This small molecule binds to this protein.
Small molecule (SMILES): C[C@@H](O)[C@@H](C)O

Binding-site contacts:
Ligand atom C1 contacts residue HIS218 of chain 7.A at 4.2 Å.
Ligand atom O6 contacts residue TRP88 of chain 7.C at 3.8 Å.
Ligand atom C2 contacts residue SER87 of chain 7.C at 4.3 Å.
Ligand atom C2 contacts residue HIS218 of chain 7.A at 4.1 Å.
Ligand atom C4 contacts residue HIS172 of chain 7.B at 4.2 Å.
Ligand atom O6 contacts residue HIS172 of chain 7.B at 4.0 Å.
Ligand atom C4 contacts residue GLU91 of chain 7.C at 3.4 Å.
Ligand atom O5 contacts residue HIS172 of chain 7.B at 4.2 Å.
Ligand atom C1 contacts residue ILE220 of chain 7.A at 4.4 Å (hydrophobic).
Ligand atom C3 contacts residue TRP88 of chain 7.C at 4.3 Å (hydrophobic).
Ligand atom O5 contacts residue HIS218 of chain 7.A at 3.0 Å (h-bond).
Ligand atom C3 contacts residue SER87 of chain 7.C at 4.1 Å.
Ligand atom C4 contacts residue TRP88 of chain 7.C at 3.6 Å (hydrophobic).
Ligand atom O5 contacts residue GLU91 of chain 7.C at 4.4 Å.
Ligand atom C4 contacts residue SER87 of chain 7.C at 3.8 Å.

Sequence of chain 7.B:
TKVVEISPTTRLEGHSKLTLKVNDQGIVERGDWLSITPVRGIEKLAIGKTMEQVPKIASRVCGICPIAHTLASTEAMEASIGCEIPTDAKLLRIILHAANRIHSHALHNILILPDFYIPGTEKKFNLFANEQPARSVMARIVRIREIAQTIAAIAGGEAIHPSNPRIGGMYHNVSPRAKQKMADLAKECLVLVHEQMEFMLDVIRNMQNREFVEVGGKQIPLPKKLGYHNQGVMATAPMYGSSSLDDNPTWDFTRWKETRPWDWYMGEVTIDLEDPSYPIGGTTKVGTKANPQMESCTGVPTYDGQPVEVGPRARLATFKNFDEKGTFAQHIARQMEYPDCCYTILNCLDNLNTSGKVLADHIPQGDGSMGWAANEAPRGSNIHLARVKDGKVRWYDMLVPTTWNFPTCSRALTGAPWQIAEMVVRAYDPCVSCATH

Sequence of chain 7.A:
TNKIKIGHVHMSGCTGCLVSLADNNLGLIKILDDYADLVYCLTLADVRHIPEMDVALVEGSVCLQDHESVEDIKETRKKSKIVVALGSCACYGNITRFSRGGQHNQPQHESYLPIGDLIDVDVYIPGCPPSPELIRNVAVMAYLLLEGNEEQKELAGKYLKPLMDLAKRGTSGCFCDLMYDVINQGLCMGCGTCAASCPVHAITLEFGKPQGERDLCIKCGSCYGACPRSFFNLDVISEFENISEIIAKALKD

Sequence of chain 7.C:
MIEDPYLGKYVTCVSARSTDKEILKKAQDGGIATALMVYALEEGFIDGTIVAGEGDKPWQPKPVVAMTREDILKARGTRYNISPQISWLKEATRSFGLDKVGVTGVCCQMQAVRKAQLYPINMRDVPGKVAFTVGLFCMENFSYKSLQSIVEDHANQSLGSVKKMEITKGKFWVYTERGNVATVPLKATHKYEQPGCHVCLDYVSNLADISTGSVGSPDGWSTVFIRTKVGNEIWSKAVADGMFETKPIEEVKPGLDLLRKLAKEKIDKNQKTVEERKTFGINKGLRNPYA